This protein binds this small molecule.
Small molecule (SMILES): N#C[Fe]([Ni])(C#N)C=O

Sequence of chain 7.B:
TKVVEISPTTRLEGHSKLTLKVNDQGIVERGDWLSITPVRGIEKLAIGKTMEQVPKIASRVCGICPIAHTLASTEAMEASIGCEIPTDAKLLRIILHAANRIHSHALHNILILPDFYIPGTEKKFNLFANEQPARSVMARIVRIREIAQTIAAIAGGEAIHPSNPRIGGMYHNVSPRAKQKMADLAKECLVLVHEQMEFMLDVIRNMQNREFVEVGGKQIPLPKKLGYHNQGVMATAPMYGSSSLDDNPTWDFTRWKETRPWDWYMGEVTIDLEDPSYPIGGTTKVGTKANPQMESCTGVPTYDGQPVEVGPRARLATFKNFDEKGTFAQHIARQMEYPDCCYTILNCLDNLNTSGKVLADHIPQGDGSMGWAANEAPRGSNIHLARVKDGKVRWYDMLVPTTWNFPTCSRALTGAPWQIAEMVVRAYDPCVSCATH

Binding-site contacts:
Ligand atom C3 contacts residue PRO401 of chain 7.B at 3.7 Å (hydrophobic).
Ligand atom N1 contacts residue ALA377 of chain 7.B at 3.4 Å.
Ligand atom FE contacts residue CYS434 of chain 7.B at 2.5 Å.
Ligand atom N1 contacts residue ARG379 of chain 7.B at 3.0 Å (salt-bridge).
Ligand atom C1 contacts residue PRO401 of chain 7.B at 4.2 Å (hydrophobic).
Ligand atom C3 contacts residue CYS434 of chain 7.B at 3.3 Å (hydrophobic).
Ligand atom N1 contacts residue PRO378 of chain 7.B at 3.3 Å.
Ligand atom C2 contacts residue VAL400 of chain 7.B at 3.7 Å (hydrophobic).
Ligand atom O3 contacts residue HIS69 of chain 7.B at 3.4 Å (h-bond).
Ligand atom NI contacts residue CYS434 of chain 7.B at 2.6 Å.
Ligand atom N2 contacts residue VAL400 of chain 7.B at 3.7 Å.
Ligand atom N2 contacts residue PRO401 of chain 7.B at 3.4 Å.
Ligand atom O3 contacts residue ALA68 of chain 7.B at 3.8 Å.
Ligand atom C1 contacts residue CYS65 of chain 7.B at 3.2 Å (hydrophobic).
Ligand atom C2 contacts residue ARG379 of chain 7.B at 3.9 Å.
Ligand atom O3 contacts residue VAL400 of chain 7.B at 3.6 Å.
Ligand atom C3 contacts residue CYS65 of chain 7.B at 3.2 Å (hydrophobic).
Ligand atom C2 contacts residue CYS431 of chain 7.B at 3.9 Å (hydrophobic).
Ligand atom C1 contacts residue ARG379 of chain 7.B at 3.4 Å.
Ligand atom N2 contacts residue CYS434 of chain 7.B at 3.3 Å.
Ligand atom O3 contacts residue CYS65 of chain 7.B at 4.0 Å.
Ligand atom C2 contacts residue THR402 of chain 7.B at 4.0 Å.
Ligand atom C3 contacts residue VAL400 of chain 7.B at 3.6 Å (hydrophobic).
Ligand atom C1 contacts residue ALA377 of chain 7.B at 3.8 Å (hydrophobic).
Ligand atom NI contacts residue CYS62 of chain 7.B at 2.4 Å.
Ligand atom C2 contacts residue CYS434 of chain 7.B at 3.0 Å (hydrophobic).
Ligand atom N2 contacts residue THR402 of chain 7.B at 3.0 Å (h-bond).
Ligand atom O3 contacts residue ASN382 of chain 7.B at 3.1 Å.
Ligand atom C1 contacts residue PRO378 of chain 7.B at 4.2 Å (hydrophobic).
Ligand atom FE contacts residue CYS65 of chain 7.B at 2.4 Å.
Ligand atom O3 contacts residue ALA377 of chain 7.B at 3.7 Å.
Ligand atom C3 contacts residue HIS69 of chain 7.B at 3.5 Å.
Ligand atom C2 contacts residue PRO401 of chain 7.B at 3.6 Å (hydrophobic).
Ligand atom NI contacts residue CYS431 of chain 7.B at 2.4 Å.
Ligand atom C3 contacts residue ALA377 of chain 7.B at 4.0 Å (hydrophobic).
Ligand atom N1 contacts residue CYS65 of chain 7.B at 3.9 Å.
Ligand atom N2 contacts residue ARG379 of chain 7.B at 4.1 Å.
Ligand atom N2 contacts residue CYS431 of chain 7.B at 4.0 Å.
Ligand atom O3 contacts residue PRO401 of chain 7.B at 3.4 Å.
Ligand atom NI contacts residue CYS65 of chain 7.B at 2.5 Å.